Sequence of chain 1.A:
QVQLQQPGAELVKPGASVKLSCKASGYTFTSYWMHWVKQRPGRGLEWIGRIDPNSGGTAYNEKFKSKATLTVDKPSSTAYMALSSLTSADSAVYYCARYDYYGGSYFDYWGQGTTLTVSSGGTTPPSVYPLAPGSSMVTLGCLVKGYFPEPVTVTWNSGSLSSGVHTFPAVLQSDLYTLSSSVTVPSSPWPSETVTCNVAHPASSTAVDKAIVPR

Binding-site contacts:
Ligand atom N contacts residue GLY57 of chain 1.A at 2.7 Å (h-bond).
Ligand atom C contacts residue ASP52 of chain 1.A at 3.8 Å.
Ligand atom C contacts residue ARG50 of chain 1.A at 3.9 Å.
Ligand atom CG contacts residue TYR34 of chain 1.B at 3.1 Å (hydrophobic).
Ligand atom CZ contacts residue TRP33 of chain 1.A at 3.8 Å (hydrophobic).
Ligand atom CG contacts residue SER32 of chain 1.B at 2.9 Å.
Ligand atom N contacts residue GLY103 of chain 1.A at 3.2 Å.
Ligand atom N contacts residue ASP52 of chain 1.A at 2.6 Å.
Ligand atom CB contacts residue THR31 of chain 1.B at 3.2 Å.
Ligand atom CA contacts residue TYR34 of chain 1.B at 3.8 Å (hydrophobic).
Ligand atom N contacts residue TRP93 of chain 1.B at 3.3 Å (h-bond).
Ligand atom C contacts residue TRP93 of chain 1.B at 3.9 Å (hydrophobic).
Ligand atom OH contacts residue TRP33 of chain 1.A at 3.7 Å.
Ligand atom O contacts residue TRP93 of chain 1.B at 4.0 Å.
Ligand atom N contacts residue TYR34 of chain 1.B at 3.2 Å (h-bond).
Ligand atom CB contacts residue SER32 of chain 1.B at 3.5 Å.
Ligand atom CD contacts residue SER32 of chain 1.B at 2.9 Å.
Ligand atom OG contacts residue TYR99 of chain 1.A at 3.5 Å (h-bond).
Ligand atom OG contacts residue GLY104 of chain 1.A at 3.9 Å.
Ligand atom C contacts residue TYR34 of chain 1.B at 3.9 Å (hydrophobic).
Ligand atom O contacts residue TRP93 of chain 1.B at 3.5 Å (h-bond).
Ligand atom N contacts residue TYR34 of chain 1.B at 2.9 Å.
Ligand atom CA contacts residue SER55 of chain 1.A at 4.0 Å.
Ligand atom CA contacts residue TRP93 of chain 1.B at 3.1 Å (hydrophobic).
Ligand atom OH contacts residue TYR101 of chain 1.A at 3.7 Å.
Ligand atom C contacts residue GLY57 of chain 1.A at 3.4 Å.
Ligand atom CA contacts residue TYR34 of chain 1.B at 3.7 Å (hydrophobic).
Ligand atom N contacts residue TYR34 of chain 1.B at 3.4 Å (h-bond).
Ligand atom C contacts residue TRP33 of chain 1.A at 3.9 Å (hydrophobic).
Ligand atom CG contacts residue THR31 of chain 1.B at 3.2 Å.
Ligand atom CB contacts residue TYR34 of chain 1.B at 3.8 Å (hydrophobic).
Ligand atom O contacts residue GLY57 of chain 1.A at 3.9 Å.
Ligand atom O contacts residue ARG50 of chain 1.A at 2.8 Å (salt-bridge).
Ligand atom O contacts residue TRP33 of chain 1.A at 3.9 Å.
Ligand atom C contacts residue TRP93 of chain 1.B at 3.5 Å (hydrophobic).
Ligand atom N contacts residue SER55 of chain 1.A at 3.5 Å (h-bond).
Ligand atom CB contacts residue TYR34 of chain 1.B at 3.3 Å (hydrophobic).
Ligand atom O contacts residue ARG50 of chain 1.A at 3.1 Å (salt-bridge).
Ligand atom CD contacts residue TYR34 of chain 1.B at 2.9 Å (hydrophobic).
Ligand atom C contacts residue TYR34 of chain 1.B at 3.5 Å (hydrophobic).

Sequence of chain 1.B:
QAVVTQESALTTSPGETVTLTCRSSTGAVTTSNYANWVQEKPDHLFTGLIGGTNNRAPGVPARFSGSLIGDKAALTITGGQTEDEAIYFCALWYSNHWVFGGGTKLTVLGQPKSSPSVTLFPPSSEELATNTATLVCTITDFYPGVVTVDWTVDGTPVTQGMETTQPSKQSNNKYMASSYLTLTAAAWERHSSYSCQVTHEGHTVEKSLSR

A small-molecule ligand and the protein it binds are described below.
Small molecule (SMILES): C[C@H](NC(=O)[C@@H]1CCCN1C(=O)[C@@H](N)CC(=O)O)C(=O)N1CCC[C@H]1C(=O)N[C@@H](CO)C(=O)N[C@@H](Cc1ccc(O)cc1)C(=O)NCC(=O)N[C@@H](CO)C(=O)N[C@@H](Cc1cnc[nH]1)C(N)=O